A protein and the small-molecule ligand that binds it are described below.
Small molecule (SMILES): CC(=O)N[C@@H]1[C@@H](O)[C@H](O)[C@@H](CO)O[C@H]1O

Sequence of chain 1.A:
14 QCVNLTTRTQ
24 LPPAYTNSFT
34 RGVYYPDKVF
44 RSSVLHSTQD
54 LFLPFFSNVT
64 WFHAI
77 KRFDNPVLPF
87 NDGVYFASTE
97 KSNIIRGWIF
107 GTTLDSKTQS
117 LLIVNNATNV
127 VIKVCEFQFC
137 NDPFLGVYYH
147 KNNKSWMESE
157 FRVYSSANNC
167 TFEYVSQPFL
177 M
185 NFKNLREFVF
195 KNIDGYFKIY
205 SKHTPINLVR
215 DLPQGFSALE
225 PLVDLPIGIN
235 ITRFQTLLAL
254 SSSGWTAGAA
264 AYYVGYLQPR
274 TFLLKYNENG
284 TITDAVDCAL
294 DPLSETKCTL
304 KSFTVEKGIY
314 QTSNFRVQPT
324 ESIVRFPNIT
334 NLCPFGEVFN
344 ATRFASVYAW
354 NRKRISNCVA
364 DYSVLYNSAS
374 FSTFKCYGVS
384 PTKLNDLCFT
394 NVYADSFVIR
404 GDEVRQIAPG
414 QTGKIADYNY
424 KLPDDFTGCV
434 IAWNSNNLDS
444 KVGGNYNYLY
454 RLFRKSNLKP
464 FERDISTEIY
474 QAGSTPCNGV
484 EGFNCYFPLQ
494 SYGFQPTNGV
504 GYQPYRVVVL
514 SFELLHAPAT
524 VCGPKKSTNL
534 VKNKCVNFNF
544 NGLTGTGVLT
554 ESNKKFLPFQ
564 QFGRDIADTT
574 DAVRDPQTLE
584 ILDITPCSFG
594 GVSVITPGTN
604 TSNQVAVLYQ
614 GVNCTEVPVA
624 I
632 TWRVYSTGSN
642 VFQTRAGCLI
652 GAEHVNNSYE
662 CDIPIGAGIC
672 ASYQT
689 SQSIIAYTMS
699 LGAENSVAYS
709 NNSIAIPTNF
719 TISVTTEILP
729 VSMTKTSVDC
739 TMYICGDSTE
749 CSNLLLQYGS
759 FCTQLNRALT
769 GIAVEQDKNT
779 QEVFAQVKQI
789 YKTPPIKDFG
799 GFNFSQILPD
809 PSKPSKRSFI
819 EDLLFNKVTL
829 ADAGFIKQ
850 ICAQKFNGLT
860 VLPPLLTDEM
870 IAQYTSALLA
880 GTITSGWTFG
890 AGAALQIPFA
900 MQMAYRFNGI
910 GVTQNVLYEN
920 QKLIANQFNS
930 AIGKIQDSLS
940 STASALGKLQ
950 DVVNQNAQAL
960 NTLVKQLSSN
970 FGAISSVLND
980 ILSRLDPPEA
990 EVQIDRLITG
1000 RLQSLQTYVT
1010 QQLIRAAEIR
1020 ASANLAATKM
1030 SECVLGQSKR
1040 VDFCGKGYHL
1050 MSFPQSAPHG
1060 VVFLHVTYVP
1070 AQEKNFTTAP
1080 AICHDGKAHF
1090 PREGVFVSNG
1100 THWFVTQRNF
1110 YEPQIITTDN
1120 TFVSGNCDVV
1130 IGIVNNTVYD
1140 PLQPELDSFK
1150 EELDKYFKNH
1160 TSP

Binding-site contacts:
Ligand atom C5 contacts residue ASN331 of chain 1.A at 3.7 Å.
Ligand atom N2 contacts residue ASN331 of chain 1.A at 2.9 Å (h-bond).
Ligand atom O6 contacts residue GLN580 of chain 1.A at 4.1 Å.
Ligand atom C1 contacts residue GLN580 of chain 1.A at 4.0 Å.
Ligand atom C7 contacts residue ASN331 of chain 1.A at 3.9 Å.
Ligand atom O5 contacts residue GLN580 of chain 1.A at 3.7 Å.
Ligand atom C2 contacts residue ASN331 of chain 1.A at 2.5 Å.
Ligand atom C6 contacts residue GLN580 of chain 1.A at 4.4 Å.
Ligand atom C3 contacts residue ASN331 of chain 1.A at 3.8 Å.
Ligand atom C1 contacts residue ASN331 of chain 1.A at 1.4 Å.
Ligand atom O5 contacts residue ASN331 of chain 1.A at 2.4 Å (h-bond).
Ligand atom O7 contacts residue ASN331 of chain 1.A at 4.5 Å.
Ligand atom C8 contacts residue ASN331 of chain 1.A at 4.2 Å.
Ligand atom C4 contacts residue ASN331 of chain 1.A at 4.2 Å.
Ligand atom C5 contacts residue GLN580 of chain 1.A at 4.4 Å.